The small molecule below binds the protein below.
Small molecule (SMILES): CC(NC(=O)CCC[P](=O)(O)Oc1ccc([N+](=O)[O-])cc1)C(=O)O

Sequence of chain 1.A:
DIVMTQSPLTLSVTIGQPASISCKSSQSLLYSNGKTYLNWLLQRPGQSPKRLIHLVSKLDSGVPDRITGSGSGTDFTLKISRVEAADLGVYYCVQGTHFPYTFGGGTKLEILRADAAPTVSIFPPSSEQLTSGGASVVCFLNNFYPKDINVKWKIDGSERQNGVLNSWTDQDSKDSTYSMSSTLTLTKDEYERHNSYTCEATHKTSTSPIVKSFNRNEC

Binding-site contacts:
Ligand atom O1 contacts residue TYR101 of chain 1.A at 3.8 Å.
Ligand atom P1 contacts residue ASN39 of chain 1.A at 4.4 Å.
Ligand atom C6 contacts residue GLY96 of chain 1.A at 4.1 Å.
Ligand atom C12 contacts residue TYR31 of chain 1.A at 4.1 Å (hydrophobic).
Ligand atom O3 contacts residue ASN39 of chain 1.A at 3.1 Å (h-bond).
Ligand atom C1 contacts residue TYR101 of chain 1.A at 3.4 Å (hydrophobic).
Ligand atom N2 contacts residue GLY96 of chain 1.A at 3.0 Å (h-bond).
Ligand atom C8 contacts residue GLY96 of chain 1.A at 3.8 Å.
Ligand atom C4 contacts residue TYR101 of chain 1.A at 4.1 Å (hydrophobic).
Ligand atom C13 contacts residue PHE99 of chain 1.A at 4.3 Å (hydrophobic).
Ligand atom P1 contacts residue GLY96 of chain 1.A at 4.4 Å.
Ligand atom C5 contacts residue TYR101 of chain 1.A at 4.2 Å (hydrophobic).
Ligand atom C1 contacts residue GLY96 of chain 1.A at 4.2 Å.
Ligand atom C1L contacts residue THR97 of chain 1.A at 4.2 Å.
Ligand atom C1L contacts residue TYR31 of chain 1.A at 3.2 Å (hydrophobic).
Ligand atom O5 contacts residue VAL94 of chain 1.A at 4.1 Å.
Ligand atom O7 contacts residue TYR101 of chain 1.A at 2.4 Å (h-bond).
Ligand atom C2 contacts residue TYR101 of chain 1.A at 3.3 Å (hydrophobic).
Ligand atom C11 contacts residue GLY96 of chain 1.A at 3.7 Å.
Ligand atom C6 contacts residue GLN95 of chain 1.A at 4.2 Å.
Ligand atom C5 contacts residue VAL94 of chain 1.A at 3.7 Å (hydrophobic).
Ligand atom C12 contacts residue GLY96 of chain 1.A at 4.1 Å.
Ligand atom C11 contacts residue TYR101 of chain 1.A at 4.1 Å (hydrophobic).
Ligand atom N1 contacts residue PHE103 of chain 1.A at 4.3 Å.
Ligand atom C12 contacts residue TYR101 of chain 1.A at 4.3 Å (hydrophobic).
Ligand atom N2 contacts residue TYR31 of chain 1.A at 4.4 Å.
Ligand atom C9 contacts residue GLY96 of chain 1.A at 3.6 Å.
Ligand atom N2 contacts residue TYR101 of chain 1.A at 4.0 Å.
Ligand atom C9 contacts residue TYR101 of chain 1.A at 3.9 Å (hydrophobic).
Ligand atom C13 contacts residue TYR101 of chain 1.A at 3.6 Å (hydrophobic).
Ligand atom C8 contacts residue TYR37 of chain 1.A at 3.8 Å (hydrophobic).
Ligand atom C6 contacts residue VAL94 of chain 1.A at 4.2 Å (hydrophobic).
Ligand atom C6 contacts residue TYR101 of chain 1.A at 3.9 Å (hydrophobic).
Ligand atom C3 contacts residue TYR101 of chain 1.A at 3.7 Å (hydrophobic).
Ligand atom O5 contacts residue PHE103 of chain 1.A at 3.2 Å.
Ligand atom C6 contacts residue ASN39 of chain 1.A at 3.9 Å.
Ligand atom C10 contacts residue GLY96 of chain 1.A at 3.4 Å.
Ligand atom C10 contacts residue TYR37 of chain 1.A at 3.8 Å (hydrophobic).
Ligand atom O1 contacts residue GLY96 of chain 1.A at 3.5 Å.
Ligand atom O7 contacts residue PHE99 of chain 1.A at 4.0 Å.